Sequence of chain 1.B:
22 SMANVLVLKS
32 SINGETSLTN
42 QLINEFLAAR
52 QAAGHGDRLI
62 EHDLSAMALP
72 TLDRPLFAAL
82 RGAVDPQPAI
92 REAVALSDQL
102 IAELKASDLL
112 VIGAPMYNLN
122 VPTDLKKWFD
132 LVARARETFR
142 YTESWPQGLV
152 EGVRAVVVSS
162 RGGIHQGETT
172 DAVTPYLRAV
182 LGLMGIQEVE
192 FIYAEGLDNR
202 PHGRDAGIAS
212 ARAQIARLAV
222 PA

Binding-site contacts:
Ligand atom C10 contacts residue TYR142 of chain 1.B at 3.4 Å (hydrophobic).
Ligand atom O03 contacts residue FMN1 of chain 1.E at 3.3 Å (h-bond).
Ligand atom N01 contacts residue FMN1 of chain 1.E at 3.5 Å (h-bond).
Ligand atom O02 contacts residue PRO147 of chain 1.B at 3.3 Å.
Ligand atom C08 contacts residue LEU184 of chain 1.B at 3.5 Å (hydrophobic).
Ligand atom N02 contacts residue FMN1 of chain 1.E at 3.8 Å.
Ligand atom C04 contacts residue FMN1 of chain 1.E at 3.5 Å.
Ligand atom N01 contacts residue TYR142 of chain 1.B at 2.9 Å (h-bond).
Ligand atom C04 contacts residue TYR142 of chain 1.B at 3.5 Å (hydrophobic).
Ligand atom C08 contacts residue FMN1 of chain 1.E at 3.4 Å.
Ligand atom C09 contacts residue FMN1 of chain 1.E at 3.8 Å.
Ligand atom N02 contacts residue TYR142 of chain 1.B at 3.1 Å (h-bond).
Ligand atom C11 contacts residue PHE78 of chain 1.B at 3.1 Å (hydrophobic).
Ligand atom O01 contacts residue PRO147 of chain 1.B at 3.4 Å.
Ligand atom C03 contacts residue TYR142 of chain 1.B at 3.6 Å (hydrophobic).
Ligand atom O01 contacts residue TRP146 of chain 1.B at 3.3 Å.
Ligand atom O08 contacts residue ARG82 of chain 1.B at 2.8 Å (salt-bridge).
Ligand atom O02 contacts residue LEU184 of chain 1.B at 3.3 Å.
Ligand atom C05 contacts residue FMN1 of chain 1.E at 3.3 Å.
Ligand atom C02 contacts residue FMN1 of chain 1.E at 3.6 Å.
Ligand atom C16 contacts residue ASP199 of chain 1.A at 2.9 Å.
Ligand atom C15 contacts residue ASP199 of chain 1.A at 3.2 Å.
Ligand atom O03 contacts residue HIS166 of chain 1.A at 2.9 Å (h-bond).
Ligand atom C08 contacts residue PHE140 of chain 1.B at 3.7 Å (hydrophobic).
Ligand atom C08 contacts residue ASN119 of chain 1.A at 3.5 Å.
Ligand atom C09 contacts residue TYR142 of chain 1.B at 3.6 Å (hydrophobic).
Ligand atom C01 contacts residue GLY163 of chain 1.A at 3.6 Å.
Ligand atom O05 contacts residue FMN1 of chain 1.E at 3.6 Å (h-bond).
Ligand atom C01 contacts residue GLY164 of chain 1.A at 3.6 Å.
Ligand atom C03 contacts residue FMN1 of chain 1.E at 3.6 Å.
Ligand atom C11 contacts residue ARG82 of chain 1.B at 3.2 Å.
Ligand atom C06 contacts residue FMN1 of chain 1.E at 3.2 Å.
Ligand atom C07 contacts residue FMN1 of chain 1.E at 3.4 Å.
Ligand atom C17 contacts residue FMN1 of chain 1.E at 3.4 Å.
Ligand atom O04 contacts residue FMN1 of chain 1.E at 3.2 Å (h-bond).
Ligand atom C10 contacts residue ARG82 of chain 1.B at 3.4 Å.
Ligand atom O05 contacts residue ARG205 of chain 1.A at 3.4 Å (salt-bridge).
Ligand atom C15 contacts residue FMN1 of chain 1.E at 3.5 Å.
Ligand atom O08 contacts residue TYR142 of chain 1.B at 2.6 Å (h-bond).
Ligand atom C16 contacts residue FMN1 of chain 1.E at 3.3 Å.

Sequence of chain 1.A:
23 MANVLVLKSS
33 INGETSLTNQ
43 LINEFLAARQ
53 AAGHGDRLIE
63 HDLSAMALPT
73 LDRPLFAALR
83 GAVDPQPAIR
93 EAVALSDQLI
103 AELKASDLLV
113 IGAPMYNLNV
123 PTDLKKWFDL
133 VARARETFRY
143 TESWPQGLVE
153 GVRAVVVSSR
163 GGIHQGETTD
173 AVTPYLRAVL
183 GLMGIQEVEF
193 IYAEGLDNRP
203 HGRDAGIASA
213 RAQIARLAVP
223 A

A protein and the small-molecule ligand that binds it are described below.
Small molecule (SMILES): COc1cc(S(=O)(=O)O)c(C)cc1/N=N/c1c(O)ccc2cc(S(=O)(=O)O)ccc12